A small-molecule ligand and the protein it binds are described below.
Small molecule (SMILES): CC(=O)N[C@@H]1[C@@H](O)[C@H](O)[C@@H](CO)O[C@H]1O

Binding-site contacts:
Ligand atom C7 contacts residue GLU159 of chain 1.J at 3.4 Å.
Ligand atom O7 contacts residue GLU159 of chain 1.J at 3.9 Å.
Ligand atom N2 contacts residue GLU159 of chain 1.J at 2.9 Å (salt-bridge).
Ligand atom C8 contacts residue GLU159 of chain 1.J at 4.0 Å.
Ligand atom O5 contacts residue TYR89 of chain 1.L at 4.2 Å.
Ligand atom C2 contacts residue GLU159 of chain 1.J at 4.1 Å.
Ligand atom C3 contacts residue ASN160 of chain 1.J at 3.3 Å.
Ligand atom C6 contacts residue GLY29 of chain 1.L at 4.2 Å.
Ligand atom C2 contacts residue ASN160 of chain 1.J at 1.9 Å.
Ligand atom C1 contacts residue ASN160 of chain 1.J at 1.4 Å.
Ligand atom C5 contacts residue ASN160 of chain 1.J at 3.6 Å.
Ligand atom O5 contacts residue ASN160 of chain 1.J at 2.4 Å (h-bond).
Ligand atom C7 contacts residue ASN160 of chain 1.J at 3.8 Å.
Ligand atom O6 contacts residue GLY29 of chain 1.L at 3.9 Å.
Ligand atom O3 contacts residue ASN160 of chain 1.J at 4.1 Å.
Ligand atom N2 contacts residue ASN160 of chain 1.J at 2.4 Å (h-bond).
Ligand atom O6 contacts residue SER30 of chain 1.L at 3.3 Å (h-bond).
Ligand atom C4 contacts residue ASN160 of chain 1.J at 3.8 Å.
Ligand atom C6 contacts residue TYR28 of chain 1.L at 4.0 Å (hydrophobic).

Sequence of chain 1.J:
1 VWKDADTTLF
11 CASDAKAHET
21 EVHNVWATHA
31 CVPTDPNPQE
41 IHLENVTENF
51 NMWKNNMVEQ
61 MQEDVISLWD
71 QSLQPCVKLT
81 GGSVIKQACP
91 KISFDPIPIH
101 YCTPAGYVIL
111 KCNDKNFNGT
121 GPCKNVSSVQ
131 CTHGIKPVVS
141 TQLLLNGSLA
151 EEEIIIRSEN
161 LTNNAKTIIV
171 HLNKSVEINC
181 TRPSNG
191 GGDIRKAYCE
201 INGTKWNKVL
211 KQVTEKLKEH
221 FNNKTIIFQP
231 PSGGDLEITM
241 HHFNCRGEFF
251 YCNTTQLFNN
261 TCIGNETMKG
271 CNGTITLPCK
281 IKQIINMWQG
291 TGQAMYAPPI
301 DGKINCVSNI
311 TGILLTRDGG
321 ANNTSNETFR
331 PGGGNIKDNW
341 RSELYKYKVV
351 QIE

Sequence of chain 1.L:
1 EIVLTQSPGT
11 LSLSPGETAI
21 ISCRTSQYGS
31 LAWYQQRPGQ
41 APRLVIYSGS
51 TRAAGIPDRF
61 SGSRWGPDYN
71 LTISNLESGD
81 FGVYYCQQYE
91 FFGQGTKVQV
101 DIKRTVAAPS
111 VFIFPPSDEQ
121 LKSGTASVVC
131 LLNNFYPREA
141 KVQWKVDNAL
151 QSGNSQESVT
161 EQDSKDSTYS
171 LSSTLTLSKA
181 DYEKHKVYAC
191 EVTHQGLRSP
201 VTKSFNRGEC